The protein below binds the small molecule below.
Small molecule (SMILES): C[C@H](NC(=O)[C@H](Cc1ccc(OCc2ccccc2)cc1)NC(=O)CCCCCN)C(=O)N[C@@H](C[C@]1(O)C(=O)Nc2ccccc21)C(=O)NCc1ccccc1

Sequence of chain 1.K:
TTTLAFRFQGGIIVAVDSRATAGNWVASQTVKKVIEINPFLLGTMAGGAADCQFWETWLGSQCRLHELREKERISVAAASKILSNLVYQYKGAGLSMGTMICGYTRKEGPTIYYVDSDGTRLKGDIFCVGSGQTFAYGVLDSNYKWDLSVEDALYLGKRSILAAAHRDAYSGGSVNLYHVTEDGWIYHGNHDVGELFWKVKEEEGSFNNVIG

Sequence of chain 1.L:
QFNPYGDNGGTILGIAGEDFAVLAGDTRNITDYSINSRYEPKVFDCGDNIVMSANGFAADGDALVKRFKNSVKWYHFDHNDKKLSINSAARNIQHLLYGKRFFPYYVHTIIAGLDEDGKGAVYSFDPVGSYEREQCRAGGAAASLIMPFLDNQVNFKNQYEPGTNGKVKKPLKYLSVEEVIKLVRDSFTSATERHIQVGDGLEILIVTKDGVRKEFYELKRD

Binding-site contacts:
Ligand atom CZ3 contacts residue GLY48 of chain 1.K at 3.7 Å.
Ligand atom CE3 contacts residue GLY47 of chain 1.K at 3.6 Å.
Ligand atom CB contacts residue ASP126 of chain 1.L at 3.4 Å.
Ligand atom C5 contacts residue VAL31 of chain 1.K at 3.2 Å (hydrophobic).
Ligand atom CE2 contacts residue VAL128 of chain 1.L at 3.8 Å (hydrophobic).
Ligand atom C contacts residue GLY47 of chain 1.K at 3.5 Å.
Ligand atom O contacts residue THR21 of chain 1.K at 3.1 Å (h-bond).
Ligand atom C54 contacts residue PRO104 of chain 1.L at 3.7 Å (hydrophobic).
Ligand atom CE3 contacts residue GLY48 of chain 1.K at 3.7 Å.
Ligand atom CA contacts residue THR21 of chain 1.K at 3.6 Å.
Ligand atom OH contacts residue PRO104 of chain 1.L at 3.4 Å.
Ligand atom OD1 contacts residue MES1 of chain 1.GA at 3.5 Å.
Ligand atom C55 contacts residue PRO104 of chain 1.L at 3.8 Å (hydrophobic).
Ligand atom C contacts residue THR21 of chain 1.K at 3.6 Å.
Ligand atom C3 contacts residue MET45 of chain 1.K at 3.5 Å (hydrophobic).
Ligand atom OG contacts residue MES1 of chain 1.GA at 3.2 Å.
Ligand atom C4 contacts residue ALA49 of chain 1.K at 3.8 Å (hydrophobic).
Ligand atom CB contacts residue ASP126 of chain 1.L at 3.5 Å.
Ligand atom CD1 contacts residue THR21 of chain 1.K at 3.3 Å.
Ligand atom N contacts residue ASP126 of chain 1.L at 2.8 Å (salt-bridge).
Ligand atom CA contacts residue GLY47 of chain 1.K at 3.3 Å.
Ligand atom CB contacts residue GLY47 of chain 1.K at 3.6 Å.
Ligand atom NE1 contacts residue THR21 of chain 1.K at 3.8 Å.
Ligand atom C contacts residue ASP126 of chain 1.L at 3.6 Å.
Ligand atom O contacts residue ALA49 of chain 1.K at 3.4 Å (h-bond).
Ligand atom N contacts residue THR21 of chain 1.K at 2.7 Å (h-bond).
Ligand atom C4 contacts residue TYR106 of chain 1.L at 3.6 Å (hydrophobic).
Ligand atom OD1 contacts residue GLY23 of chain 1.K at 3.5 Å (h-bond).
Ligand atom CA contacts residue THR21 of chain 1.K at 3.5 Å.
Ligand atom N contacts residue GLY47 of chain 1.K at 2.8 Å (h-bond).
Ligand atom CA contacts residue ASP126 of chain 1.L at 3.7 Å.
Ligand atom C contacts residue THR1 of chain 1.K at 3.2 Å.
Ligand atom O contacts residue ALA20 of chain 1.K at 3.3 Å.
Ligand atom OD1 contacts residue THR21 of chain 1.K at 2.9 Å (h-bond).
Ligand atom C3 contacts residue ALA49 of chain 1.K at 3.8 Å (hydrophobic).
Ligand atom C52 contacts residue PHE102 of chain 1.L at 3.3 Å (hydrophobic).
Ligand atom CA contacts residue ASP126 of chain 1.L at 3.7 Å.
Ligand atom C6 contacts residue ALA49 of chain 1.K at 3.6 Å (hydrophobic).
Ligand atom C4 contacts residue VAL31 of chain 1.K at 3.7 Å (hydrophobic).
Ligand atom C5 contacts residue ALA49 of chain 1.K at 3.5 Å (hydrophobic).